Binding-site contacts:
Ligand atom O7 contacts residue ASN121 of chain 1.A at 4.3 Å.
Ligand atom C4 contacts residue ASN121 of chain 1.A at 4.3 Å.
Ligand atom C2 contacts residue ASN121 of chain 1.A at 2.6 Å.
Ligand atom C7 contacts residue ASN121 of chain 1.A at 4.1 Å.
Ligand atom C8 contacts residue THR120 of chain 1.A at 3.5 Å.
Ligand atom O5 contacts residue ASP182 of chain 1.A at 4.2 Å.
Ligand atom C7 contacts residue THR120 of chain 1.A at 3.8 Å.
Ligand atom C2 contacts residue ASP182 of chain 1.A at 4.1 Å.
Ligand atom C1 contacts residue ASN121 of chain 1.A at 1.4 Å.
Ligand atom O5 contacts residue ASN121 of chain 1.A at 2.2 Å (h-bond).
Ligand atom O7 contacts residue ASP182 of chain 1.A at 3.5 Å.
Ligand atom N2 contacts residue ASN121 of chain 1.A at 3.3 Å (h-bond).
Ligand atom C7 contacts residue ASP182 of chain 1.A at 4.5 Å.
Ligand atom O7 contacts residue PRO180 of chain 1.A at 4.2 Å.
Ligand atom N2 contacts residue THR120 of chain 1.A at 3.9 Å.
Ligand atom O7 contacts residue THR120 of chain 1.A at 4.5 Å.
Ligand atom C3 contacts residue ASN121 of chain 1.A at 3.9 Å.
Ligand atom C5 contacts residue ASN121 of chain 1.A at 3.5 Å.
Ligand atom C8 contacts residue PRO180 of chain 1.A at 3.4 Å (hydrophobic).
Ligand atom C7 contacts residue PRO180 of chain 1.A at 4.3 Å (hydrophobic).
Ligand atom C1 contacts residue ASP182 of chain 1.A at 3.8 Å.

The protein below binds the small molecule below.
Small molecule (SMILES): CC(=O)N[C@@H]1[C@@H](O)[C@H](O)[C@@H](CO)O[C@H]1O

Sequence of chain 1.A:
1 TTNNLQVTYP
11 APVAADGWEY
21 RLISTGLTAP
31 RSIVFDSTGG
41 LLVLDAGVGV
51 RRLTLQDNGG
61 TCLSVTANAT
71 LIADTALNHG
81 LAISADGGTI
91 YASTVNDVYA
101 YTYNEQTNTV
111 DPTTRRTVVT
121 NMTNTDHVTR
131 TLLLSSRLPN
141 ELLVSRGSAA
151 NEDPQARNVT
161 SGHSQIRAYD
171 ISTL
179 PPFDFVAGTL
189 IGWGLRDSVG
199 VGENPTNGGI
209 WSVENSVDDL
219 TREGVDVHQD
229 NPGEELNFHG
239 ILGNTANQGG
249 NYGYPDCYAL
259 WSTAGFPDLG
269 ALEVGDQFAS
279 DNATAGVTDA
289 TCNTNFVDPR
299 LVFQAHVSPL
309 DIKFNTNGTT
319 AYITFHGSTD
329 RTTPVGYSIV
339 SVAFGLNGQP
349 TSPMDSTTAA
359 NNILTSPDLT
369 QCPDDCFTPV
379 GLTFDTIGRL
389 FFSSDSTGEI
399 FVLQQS